Sequence of chain 1.A:
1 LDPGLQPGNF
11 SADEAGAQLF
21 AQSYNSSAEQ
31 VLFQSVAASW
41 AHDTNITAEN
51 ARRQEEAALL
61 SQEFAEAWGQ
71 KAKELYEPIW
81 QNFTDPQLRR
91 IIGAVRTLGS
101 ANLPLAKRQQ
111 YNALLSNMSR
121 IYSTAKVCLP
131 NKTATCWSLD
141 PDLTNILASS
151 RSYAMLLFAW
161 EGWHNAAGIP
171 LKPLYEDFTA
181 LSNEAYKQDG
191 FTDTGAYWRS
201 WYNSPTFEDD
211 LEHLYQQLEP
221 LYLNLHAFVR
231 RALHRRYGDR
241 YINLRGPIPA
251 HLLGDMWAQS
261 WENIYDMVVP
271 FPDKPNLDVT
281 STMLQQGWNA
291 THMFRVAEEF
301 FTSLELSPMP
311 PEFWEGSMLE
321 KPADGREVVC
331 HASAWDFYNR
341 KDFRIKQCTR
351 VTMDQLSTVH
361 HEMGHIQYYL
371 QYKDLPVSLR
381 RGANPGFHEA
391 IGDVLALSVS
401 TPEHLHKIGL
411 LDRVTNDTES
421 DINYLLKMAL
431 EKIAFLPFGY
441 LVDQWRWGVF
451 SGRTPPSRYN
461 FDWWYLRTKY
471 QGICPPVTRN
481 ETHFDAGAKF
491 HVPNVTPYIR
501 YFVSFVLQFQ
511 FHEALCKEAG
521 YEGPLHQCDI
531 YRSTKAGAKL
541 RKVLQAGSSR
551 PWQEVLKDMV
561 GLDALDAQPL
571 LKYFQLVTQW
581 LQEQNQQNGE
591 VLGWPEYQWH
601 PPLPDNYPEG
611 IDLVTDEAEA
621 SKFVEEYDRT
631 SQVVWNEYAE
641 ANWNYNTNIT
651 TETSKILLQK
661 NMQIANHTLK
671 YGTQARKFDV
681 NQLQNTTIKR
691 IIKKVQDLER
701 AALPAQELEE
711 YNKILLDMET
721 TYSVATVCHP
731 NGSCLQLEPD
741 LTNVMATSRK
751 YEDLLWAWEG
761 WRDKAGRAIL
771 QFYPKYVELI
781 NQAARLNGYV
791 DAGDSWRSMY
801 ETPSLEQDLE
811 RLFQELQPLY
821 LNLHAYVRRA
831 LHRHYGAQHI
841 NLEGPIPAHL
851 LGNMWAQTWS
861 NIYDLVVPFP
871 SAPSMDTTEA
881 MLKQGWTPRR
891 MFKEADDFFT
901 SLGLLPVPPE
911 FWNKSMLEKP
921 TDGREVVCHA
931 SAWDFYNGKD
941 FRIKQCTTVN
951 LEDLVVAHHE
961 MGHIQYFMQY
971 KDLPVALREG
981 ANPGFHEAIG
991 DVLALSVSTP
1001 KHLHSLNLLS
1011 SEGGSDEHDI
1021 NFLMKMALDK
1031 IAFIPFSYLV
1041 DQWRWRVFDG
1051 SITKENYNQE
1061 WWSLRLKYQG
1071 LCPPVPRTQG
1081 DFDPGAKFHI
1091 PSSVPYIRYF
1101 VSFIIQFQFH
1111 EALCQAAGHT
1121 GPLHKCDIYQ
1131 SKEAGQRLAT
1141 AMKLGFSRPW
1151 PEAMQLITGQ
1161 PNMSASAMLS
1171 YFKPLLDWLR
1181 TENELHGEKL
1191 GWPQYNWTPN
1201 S

Binding-site contacts:
Ligand atom C4 contacts residue ASN82 of chain 1.A at 4.2 Å.
Ligand atom C7 contacts residue ASN82 of chain 1.A at 3.7 Å.
Ligand atom O7 contacts residue GLN81 of chain 1.A at 3.2 Å.
Ligand atom C8 contacts residue ASN82 of chain 1.A at 4.1 Å.
Ligand atom C3 contacts residue ASN82 of chain 1.A at 3.8 Å.
Ligand atom N2 contacts residue ASN82 of chain 1.A at 2.9 Å (h-bond).
Ligand atom O5 contacts residue ASN82 of chain 1.A at 2.4 Å (h-bond).
Ligand atom C2 contacts residue ASN82 of chain 1.A at 2.5 Å.
Ligand atom C8 contacts residue GLN81 of chain 1.A at 3.4 Å.
Ligand atom C5 contacts residue ASN82 of chain 1.A at 3.7 Å.
Ligand atom C1 contacts residue ASN82 of chain 1.A at 1.4 Å.
Ligand atom C7 contacts residue GLN81 of chain 1.A at 3.9 Å.
Ligand atom O7 contacts residue ASN82 of chain 1.A at 4.1 Å.

A small-molecule ligand and the protein it binds are described below.
Small molecule (SMILES): CC(=O)N[C@@H]1[C@@H](O)[C@H](O)[C@@H](CO)O[C@H]1O